Binding-site contacts:
Ligand atom CBB contacts residue PRO270 of chain 1.A at 3.7 Å (hydrophobic).
Ligand atom C1A contacts residue GLY334 of chain 1.A at 3.7 Å.
Ligand atom O1D contacts residue LEU86 of chain 1.A at 3.5 Å.
Ligand atom CAD contacts residue LEU86 of chain 1.A at 3.6 Å (hydrophobic).
Ligand atom O1A contacts residue ARG276 of chain 1.A at 2.7 Å (salt-bridge).
Ligand atom C4C contacts residue GLY336 of chain 1.A at 3.7 Å.
Ligand atom CMA contacts residue GLY328 of chain 1.A at 3.5 Å.
Ligand atom C3B contacts residue PHE327 of chain 1.A at 3.7 Å (hydrophobic).
Ligand atom O2A contacts residue ARG276 of chain 1.A at 3.0 Å (salt-bridge).
Ligand atom C2C contacts residue GLY227 of chain 1.A at 3.3 Å.
Ligand atom O2D contacts residue HIS332 of chain 1.A at 3.3 Å.
Ligand atom CBD contacts residue ARG97 of chain 1.A at 3.6 Å.
Ligand atom CMC contacts residue GLY227 of chain 1.A at 3.5 Å.
Ligand atom C1B contacts residue PHE327 of chain 1.A at 3.7 Å (hydrophobic).
Ligand atom CMC contacts residue THR231 of chain 1.A at 3.5 Å.
Ligand atom CGD contacts residue HIS332 of chain 1.A at 3.4 Å.
Ligand atom CAB contacts residue THR231 of chain 1.A at 3.5 Å.
Ligand atom CGA contacts residue ARG276 of chain 1.A at 3.2 Å.
Ligand atom O1D contacts residue MET85 of chain 1.A at 3.6 Å.
Ligand atom CBD contacts residue HIS332 of chain 1.A at 3.5 Å.
Ligand atom C2B contacts residue PHE327 of chain 1.A at 3.6 Å (hydrophobic).
Ligand atom O2A contacts residue THR274 of chain 1.A at 3.4 Å (h-bond).
Ligand atom CMD contacts residue LEU222 of chain 1.A at 3.5 Å (hydrophobic).
Ligand atom CMA contacts residue SER326 of chain 1.A at 3.5 Å.
Ligand atom CMB contacts residue SER326 of chain 1.A at 3.6 Å.
Ligand atom O2D contacts residue ILE331 of chain 1.A at 3.5 Å (h-bond).
Ligand atom CMA contacts residue PHE327 of chain 1.A at 3.5 Å (hydrophobic).
Ligand atom CBC contacts residue LEU223 of chain 1.A at 3.2 Å (hydrophobic).
Ligand atom CBB contacts residue GLY230 of chain 1.A at 3.1 Å.
Ligand atom CGD contacts residue HIS93 of chain 1.A at 3.6 Å.
Ligand atom O2D contacts residue ARG97 of chain 1.A at 3.0 Å (salt-bridge).
Ligand atom C1C contacts residue GLY227 of chain 1.A at 3.5 Å.
Ligand atom CAB contacts residue GLY230 of chain 1.A at 3.3 Å.
Ligand atom C3C contacts residue GLY336 of chain 1.A at 3.6 Å.
Ligand atom O1D contacts residue HIS332 of chain 1.A at 2.9 Å (h-bond).
Ligand atom O2D contacts residue HIS93 of chain 1.A at 2.7 Å (h-bond).
Ligand atom CMD contacts residue LEU335 of chain 1.A at 3.6 Å (hydrophobic).
Ligand atom CHB contacts residue SER326 of chain 1.A at 3.5 Å.
Ligand atom CHA contacts residue GLY334 of chain 1.A at 3.6 Å.
Ligand atom CAA contacts residue HIS332 of chain 1.A at 3.5 Å.

Sequence of chain 1.A:
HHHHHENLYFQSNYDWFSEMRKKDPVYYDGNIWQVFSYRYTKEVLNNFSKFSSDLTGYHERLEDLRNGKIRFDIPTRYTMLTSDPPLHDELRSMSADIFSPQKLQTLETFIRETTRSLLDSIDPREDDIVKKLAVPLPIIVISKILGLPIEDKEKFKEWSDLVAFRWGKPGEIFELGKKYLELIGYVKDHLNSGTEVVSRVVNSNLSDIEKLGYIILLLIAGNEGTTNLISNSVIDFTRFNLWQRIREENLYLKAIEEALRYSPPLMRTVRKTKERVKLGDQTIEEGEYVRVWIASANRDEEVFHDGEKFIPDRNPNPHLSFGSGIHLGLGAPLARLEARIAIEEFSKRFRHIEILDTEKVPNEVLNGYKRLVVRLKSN

The protein below binds the small molecule below.
Small molecule (SMILES): C=CC1=C(C)C2=Cc3c(C)c(CCC(=O)O)c4n3[Ir]35(C=O)<-N6=C(C=c7c(C=C)c(C)c(n73)=CC1=N->52)C(C)=C(CCC(=O)O)C6=C4